This protein binds this small molecule.
Small molecule (SMILES): CC(=O)N[C@@H]1[C@@H](O)[C@H](O)[C@@H](CO)O[C@H]1O

Sequence of chain 1.B:
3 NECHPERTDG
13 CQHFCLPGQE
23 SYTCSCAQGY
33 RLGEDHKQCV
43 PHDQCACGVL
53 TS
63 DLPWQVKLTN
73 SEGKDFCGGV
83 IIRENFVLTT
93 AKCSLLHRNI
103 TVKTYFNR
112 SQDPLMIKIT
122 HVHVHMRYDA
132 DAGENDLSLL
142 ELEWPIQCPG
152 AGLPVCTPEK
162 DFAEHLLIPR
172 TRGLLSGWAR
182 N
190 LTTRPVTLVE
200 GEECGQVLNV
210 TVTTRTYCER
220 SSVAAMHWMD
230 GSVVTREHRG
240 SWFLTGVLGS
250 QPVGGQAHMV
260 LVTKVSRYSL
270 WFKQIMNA

Binding-site contacts:
Ligand atom O5 contacts residue ASN109 of chain 1.B at 2.4 Å (h-bond).
Ligand atom C1 contacts residue GLY151 of chain 1.B at 4.2 Å.
Ligand atom C4 contacts residue ASN109 of chain 1.B at 4.1 Å.
Ligand atom O7 contacts residue ASN109 of chain 1.B at 3.0 Å (h-bond).
Ligand atom C5 contacts residue ASN109 of chain 1.B at 3.6 Å.
Ligand atom C3 contacts residue ASN109 of chain 1.B at 3.7 Å.
Ligand atom C1 contacts residue ASN109 of chain 1.B at 1.4 Å.
Ligand atom C8 contacts residue ASN109 of chain 1.B at 4.2 Å.
Ligand atom N2 contacts residue ASN109 of chain 1.B at 2.8 Å (h-bond).
Ligand atom C2 contacts residue ASN109 of chain 1.B at 2.3 Å.
Ligand atom C7 contacts residue ASN109 of chain 1.B at 3.2 Å.
Ligand atom O5 contacts residue GLY151 of chain 1.B at 4.1 Å.